Sequence of chain 1.A:
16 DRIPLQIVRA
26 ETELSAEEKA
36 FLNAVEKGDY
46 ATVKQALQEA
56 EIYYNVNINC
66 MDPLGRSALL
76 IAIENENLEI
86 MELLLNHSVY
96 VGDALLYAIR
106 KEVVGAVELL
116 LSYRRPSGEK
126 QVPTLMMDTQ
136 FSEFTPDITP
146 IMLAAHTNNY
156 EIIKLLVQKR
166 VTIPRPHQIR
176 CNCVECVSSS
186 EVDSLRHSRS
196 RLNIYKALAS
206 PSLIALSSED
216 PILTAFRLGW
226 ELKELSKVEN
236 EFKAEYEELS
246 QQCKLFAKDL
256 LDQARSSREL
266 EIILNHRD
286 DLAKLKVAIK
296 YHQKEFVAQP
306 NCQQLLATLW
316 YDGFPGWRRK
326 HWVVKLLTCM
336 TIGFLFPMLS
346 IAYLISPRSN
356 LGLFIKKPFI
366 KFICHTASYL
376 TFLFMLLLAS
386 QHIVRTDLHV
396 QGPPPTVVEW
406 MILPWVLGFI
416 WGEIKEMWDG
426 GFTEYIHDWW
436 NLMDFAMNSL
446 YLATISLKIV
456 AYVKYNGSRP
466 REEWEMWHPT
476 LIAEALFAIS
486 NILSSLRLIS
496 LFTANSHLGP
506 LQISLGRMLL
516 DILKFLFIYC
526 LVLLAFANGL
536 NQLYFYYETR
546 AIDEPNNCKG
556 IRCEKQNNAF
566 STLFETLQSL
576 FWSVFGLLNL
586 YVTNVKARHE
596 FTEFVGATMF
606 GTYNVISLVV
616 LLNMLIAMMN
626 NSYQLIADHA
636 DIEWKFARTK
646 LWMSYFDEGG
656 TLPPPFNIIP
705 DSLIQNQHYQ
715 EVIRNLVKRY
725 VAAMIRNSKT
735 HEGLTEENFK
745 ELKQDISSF

Sequence of chain 1.E:
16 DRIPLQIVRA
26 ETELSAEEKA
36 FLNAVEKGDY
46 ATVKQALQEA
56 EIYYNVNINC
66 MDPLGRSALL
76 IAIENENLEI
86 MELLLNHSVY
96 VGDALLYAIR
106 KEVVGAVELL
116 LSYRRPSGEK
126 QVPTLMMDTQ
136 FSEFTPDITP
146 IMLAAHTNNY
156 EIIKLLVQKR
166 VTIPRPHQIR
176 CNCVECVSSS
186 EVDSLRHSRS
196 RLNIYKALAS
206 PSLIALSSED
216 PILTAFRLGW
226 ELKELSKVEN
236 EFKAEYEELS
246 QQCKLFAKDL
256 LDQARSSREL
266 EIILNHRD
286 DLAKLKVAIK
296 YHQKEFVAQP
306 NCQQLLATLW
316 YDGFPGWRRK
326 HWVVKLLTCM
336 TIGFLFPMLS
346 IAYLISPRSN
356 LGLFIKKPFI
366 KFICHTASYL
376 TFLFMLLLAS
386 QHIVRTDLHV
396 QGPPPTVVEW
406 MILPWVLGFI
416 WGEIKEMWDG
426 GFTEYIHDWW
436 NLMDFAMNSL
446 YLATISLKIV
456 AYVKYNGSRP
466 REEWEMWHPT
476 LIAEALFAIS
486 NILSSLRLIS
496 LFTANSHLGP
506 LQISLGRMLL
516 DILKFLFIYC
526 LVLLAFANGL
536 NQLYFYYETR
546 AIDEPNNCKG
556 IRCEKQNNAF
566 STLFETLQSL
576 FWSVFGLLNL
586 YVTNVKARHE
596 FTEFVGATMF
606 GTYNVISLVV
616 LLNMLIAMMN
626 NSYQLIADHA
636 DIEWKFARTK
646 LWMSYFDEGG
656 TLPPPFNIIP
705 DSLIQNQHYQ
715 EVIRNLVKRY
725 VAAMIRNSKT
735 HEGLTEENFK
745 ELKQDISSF

The protein below binds the small molecule below.
Small molecule (SMILES): CC(C)CCC[C@@H](C)[C@H]1CC[C@H]2[C@@H]3CC=C4C[C@@H](OC(=O)CCC(=O)O)CC[C@]4(C)[C@H]3CC[C@]12C

Binding-site contacts:
Ligand atom OAH contacts residue PHE364 of chain 1.A at 3.9 Å.
Ligand atom CAY contacts residue ALA499 of chain 1.A at 3.7 Å (hydrophobic).
Ligand atom OAH contacts residue TRP315 of chain 1.A at 3.0 Å (h-bond).
Ligand atom CAX contacts residue PHE364 of chain 1.A at 4.4 Å (hydrophobic).
Ligand atom OAF contacts residue ALA499 of chain 1.A at 3.0 Å (h-bond).
Ligand atom CAO contacts residue LEU526 of chain 1.E at 4.0 Å (hydrophobic).
Ligand atom CAE contacts residue LEU493 of chain 1.A at 3.8 Å (hydrophobic).
Ligand atom OAG contacts residue ASN500 of chain 1.A at 3.4 Å.
Ligand atom CAV contacts residue ASN500 of chain 1.A at 4.2 Å.
Ligand atom CAE contacts residue LEU375 of chain 1.A at 4.1 Å (hydrophobic).
Ligand atom CAO contacts residue LEU493 of chain 1.A at 4.3 Å (hydrophobic).
Ligand atom CAV contacts residue ALA499 of chain 1.A at 3.7 Å (hydrophobic).
Ligand atom CAZ contacts residue LEU496 of chain 1.A at 4.4 Å (hydrophobic).
Ligand atom CAD contacts residue PHE367 of chain 1.A at 4.0 Å (hydrophobic).
Ligand atom CAX contacts residue ALA499 of chain 1.A at 3.5 Å (hydrophobic).
Ligand atom OAH contacts residue TRP647 of chain 1.A at 4.4 Å.
Ligand atom CBB contacts residue LEU375 of chain 1.A at 4.3 Å (hydrophobic).
Ligand atom OAF contacts residue PHE367 of chain 1.A at 4.4 Å.
Ligand atom OAG contacts residue ALA499 of chain 1.A at 3.3 Å (h-bond).
Ligand atom CAY contacts residue ASN500 of chain 1.A at 4.5 Å.
Ligand atom CAX contacts residue TRP315 of chain 1.A at 4.2 Å (hydrophobic).
Ligand atom CAP contacts residue PHE497 of chain 1.A at 4.4 Å (hydrophobic).
Ligand atom CAC contacts residue LEU375 of chain 1.A at 3.9 Å (hydrophobic).
Ligand atom CAM contacts residue ALA499 of chain 1.A at 4.2 Å (hydrophobic).
Ligand atom CAQ contacts residue PHE497 of chain 1.A at 3.6 Å (hydrophobic).
Ligand atom CAL contacts residue TYR316 of chain 1.A at 3.4 Å (hydrophobic).
Ligand atom CAB contacts residue PHE522 of chain 1.E at 4.3 Å (hydrophobic).
Ligand atom CAP contacts residue PHE522 of chain 1.E at 3.7 Å (hydrophobic).
Ligand atom CAK contacts residue LEU496 of chain 1.A at 4.0 Å (hydrophobic).
Ligand atom CAX contacts residue TYR316 of chain 1.A at 3.5 Å (hydrophobic).
Ligand atom CAN contacts residue LEU526 of chain 1.E at 4.4 Å (hydrophobic).
Ligand atom CAI contacts residue LEU496 of chain 1.A at 3.7 Å (hydrophobic).
Ligand atom OAH contacts residue TYR316 of chain 1.A at 2.8 Å (h-bond).
Ligand atom CAQ contacts residue PHE522 of chain 1.E at 4.0 Å (hydrophobic).
Ligand atom CBB contacts residue LEU493 of chain 1.A at 3.9 Å (hydrophobic).
Ligand atom CBA contacts residue CYS525 of chain 1.E at 4.4 Å (hydrophobic).
Ligand atom CAL contacts residue ALA499 of chain 1.A at 3.6 Å (hydrophobic).
Ligand atom CAI contacts residue ASN500 of chain 1.A at 4.1 Å.
Ligand atom CAK contacts residue PHE497 of chain 1.A at 4.5 Å (hydrophobic).
Ligand atom CAD contacts residue THR371 of chain 1.A at 3.7 Å.